Binding-site contacts:
Ligand atom O5 contacts residue ASN444 of chain 1.D at 2.4 Å (h-bond).
Ligand atom N2 contacts residue ASN444 of chain 1.D at 2.9 Å (h-bond).
Ligand atom C1 contacts residue ASN444 of chain 1.D at 1.4 Å.
Ligand atom C4 contacts residue ASN444 of chain 1.D at 4.2 Å.
Ligand atom C3 contacts residue ASN444 of chain 1.D at 3.8 Å.
Ligand atom C2 contacts residue ASN444 of chain 1.D at 2.5 Å.
Ligand atom C5 contacts residue ASN444 of chain 1.D at 3.7 Å.
Ligand atom C7 contacts residue ASN444 of chain 1.D at 4.2 Å.

Sequence of chain 1.D:
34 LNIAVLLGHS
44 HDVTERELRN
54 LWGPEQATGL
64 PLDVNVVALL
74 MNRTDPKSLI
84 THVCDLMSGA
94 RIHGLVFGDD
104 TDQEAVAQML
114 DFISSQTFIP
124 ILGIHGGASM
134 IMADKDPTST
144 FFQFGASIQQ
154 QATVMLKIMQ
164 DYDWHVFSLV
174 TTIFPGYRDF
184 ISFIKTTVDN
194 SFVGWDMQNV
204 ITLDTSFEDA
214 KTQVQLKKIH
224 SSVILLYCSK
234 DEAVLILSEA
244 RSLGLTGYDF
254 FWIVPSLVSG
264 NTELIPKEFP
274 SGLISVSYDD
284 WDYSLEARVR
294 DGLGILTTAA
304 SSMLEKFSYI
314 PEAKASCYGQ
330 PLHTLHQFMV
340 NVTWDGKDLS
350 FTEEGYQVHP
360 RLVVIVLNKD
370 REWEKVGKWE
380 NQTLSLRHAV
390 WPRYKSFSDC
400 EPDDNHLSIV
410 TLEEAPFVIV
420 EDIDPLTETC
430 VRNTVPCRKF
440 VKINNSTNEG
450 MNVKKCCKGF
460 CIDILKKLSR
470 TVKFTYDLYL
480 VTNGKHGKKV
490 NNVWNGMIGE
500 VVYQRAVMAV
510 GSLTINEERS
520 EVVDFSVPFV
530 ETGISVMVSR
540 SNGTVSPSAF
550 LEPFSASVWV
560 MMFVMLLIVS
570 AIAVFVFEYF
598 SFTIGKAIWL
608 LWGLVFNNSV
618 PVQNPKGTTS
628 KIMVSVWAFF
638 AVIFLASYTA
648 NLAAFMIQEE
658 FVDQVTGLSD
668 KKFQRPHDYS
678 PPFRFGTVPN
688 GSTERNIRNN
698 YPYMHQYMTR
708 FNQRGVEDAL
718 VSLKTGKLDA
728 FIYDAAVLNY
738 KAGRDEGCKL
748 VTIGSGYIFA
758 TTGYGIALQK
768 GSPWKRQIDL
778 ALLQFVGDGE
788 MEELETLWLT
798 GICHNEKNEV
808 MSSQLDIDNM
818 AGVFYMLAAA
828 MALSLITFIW

A protein and the small-molecule ligand that binds it are described below.
Small molecule (SMILES): CC(=O)N[C@@H]1[C@@H](O)[C@H](O)[C@@H](CO)O[C@H]1O